Binding-site contacts:
Ligand atom O7 contacts residue ASN12 of chain 10.D at 3.6 Å.
Ligand atom C7 contacts residue ASN12 of chain 10.D at 3.9 Å.
Ligand atom C5 contacts residue ASN12 of chain 10.D at 4.1 Å.
Ligand atom O5 contacts residue ASN12 of chain 10.D at 2.7 Å (h-bond).
Ligand atom C2 contacts residue ASN12 of chain 10.D at 3.3 Å.
Ligand atom N2 contacts residue ASN12 of chain 10.D at 3.8 Å.
Ligand atom C1 contacts residue ASN12 of chain 10.D at 2.2 Å.

Sequence of chain 10.D:
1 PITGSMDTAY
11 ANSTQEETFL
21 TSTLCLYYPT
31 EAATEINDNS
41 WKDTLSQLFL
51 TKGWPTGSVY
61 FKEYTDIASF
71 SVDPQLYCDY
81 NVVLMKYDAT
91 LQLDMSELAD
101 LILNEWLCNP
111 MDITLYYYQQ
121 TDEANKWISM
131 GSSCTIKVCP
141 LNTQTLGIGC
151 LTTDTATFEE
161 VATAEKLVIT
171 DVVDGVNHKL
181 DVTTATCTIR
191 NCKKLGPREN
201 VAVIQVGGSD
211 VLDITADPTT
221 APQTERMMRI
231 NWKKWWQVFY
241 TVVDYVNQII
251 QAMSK

The protein below binds the small molecule below.
Small molecule (SMILES): CC(=O)N[C@H]1[C@H](O[C@H]2[C@H](O)[C@@H](NC(C)=O)CO[C@@H]2CO)O[C@H](CO)[C@@H](O)[C@@H]1O